Sequence of chain 1.A:
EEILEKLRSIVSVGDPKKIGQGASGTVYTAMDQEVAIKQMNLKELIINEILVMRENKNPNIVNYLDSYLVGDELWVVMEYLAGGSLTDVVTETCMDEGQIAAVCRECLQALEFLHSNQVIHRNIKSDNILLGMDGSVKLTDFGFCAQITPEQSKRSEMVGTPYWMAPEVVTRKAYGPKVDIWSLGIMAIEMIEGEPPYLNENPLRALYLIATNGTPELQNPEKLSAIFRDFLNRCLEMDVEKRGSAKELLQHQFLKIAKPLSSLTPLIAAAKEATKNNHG

Binding-site contacts:
Ligand atom C10 contacts residue MET96 of chain 1.A at 3.5 Å (hydrophobic).
Ligand atom C32 contacts residue LEU99 of chain 1.A at 3.5 Å (hydrophobic).
Ligand atom CL1 contacts residue LYS51 of chain 1.A at 3.8 Å.
Ligand atom O4 contacts residue GLU67 of chain 1.A at 3.5 Å (salt-bridge).
Ligand atom C1 contacts residue VAL94 of chain 1.A at 3.8 Å (hydrophobic).
Ligand atom C3 contacts residue GLU67 of chain 1.A at 3.0 Å.
Ligand atom C32 contacts residue TYR98 of chain 1.A at 3.7 Å (hydrophobic).
Ligand atom C11 contacts residue ASP159 of chain 1.A at 3.6 Å.
Ligand atom C11 contacts residue MET96 of chain 1.A at 3.8 Å (hydrophobic).
Ligand atom N20 contacts residue LEU99 of chain 1.A at 3.2 Å (h-bond).
Ligand atom O4 contacts residue LYS51 of chain 1.A at 3.0 Å (salt-bridge).
Ligand atom C1 contacts residue GLU67 of chain 1.A at 3.4 Å.
Ligand atom C7 contacts residue VAL94 of chain 1.A at 3.8 Å (hydrophobic).
Ligand atom C21 contacts residue LEU148 of chain 1.A at 3.8 Å (hydrophobic).
Ligand atom CL1 contacts residue ALA49 of chain 1.A at 3.4 Å.
Ligand atom C19 contacts residue GLU97 of chain 1.A at 3.2 Å.
Ligand atom C6 contacts residue MET96 of chain 1.A at 3.4 Å (hydrophobic).
Ligand atom N20 contacts residue LEU148 of chain 1.A at 3.6 Å.
Ligand atom C7 contacts residue GLU67 of chain 1.A at 3.5 Å.
Ligand atom C2 contacts residue VAL94 of chain 1.A at 3.6 Å (hydrophobic).
Ligand atom C14 contacts residue MET96 of chain 1.A at 3.7 Å (hydrophobic).
Ligand atom C2 contacts residue GLU67 of chain 1.A at 3.2 Å.
Ligand atom C21 contacts residue LEU99 of chain 1.A at 3.8 Å (hydrophobic).
Ligand atom C6 contacts residue VAL94 of chain 1.A at 3.6 Å (hydrophobic).
Ligand atom C9 contacts residue MET96 of chain 1.A at 3.4 Å (hydrophobic).
Ligand atom N5 contacts residue GLU67 of chain 1.A at 3.2 Å (salt-bridge).
Ligand atom N5 contacts residue VAL94 of chain 1.A at 3.7 Å.
Ligand atom C6 contacts residue GLU67 of chain 1.A at 3.5 Å.
Ligand atom N31 contacts residue LEU99 of chain 1.A at 2.8 Å (h-bond).
Ligand atom C11 contacts residue THR158 of chain 1.A at 3.5 Å.
Ligand atom N31 contacts residue TYR98 of chain 1.A at 3.6 Å.
Ligand atom N5 contacts residue MET96 of chain 1.A at 3.8 Å.
Ligand atom N8 contacts residue GLU67 of chain 1.A at 3.3 Å.
Ligand atom N30 contacts residue ASP159 of chain 1.A at 3.3 Å (salt-bridge).
Ligand atom C18 contacts residue LEU148 of chain 1.A at 3.8 Å (hydrophobic).
Ligand atom N8 contacts residue ILE68 of chain 1.A at 3.5 Å.
Ligand atom C19 contacts residue LEU148 of chain 1.A at 3.6 Å (hydrophobic).
Ligand atom C1 contacts residue MET53 of chain 1.A at 3.8 Å (hydrophobic).
Ligand atom O26 contacts residue VAL36 of chain 1.A at 3.7 Å.
Ligand atom N20 contacts residue TYR98 of chain 1.A at 3.8 Å.

This protein binds this small molecule.
Small molecule (SMILES): CNc1ncc2cc(-c3ccc(-n4ccnc(C)c4=O)cc3Cl)c(=O)n(CCCN)c2n1